Sequence of chain 1.A:
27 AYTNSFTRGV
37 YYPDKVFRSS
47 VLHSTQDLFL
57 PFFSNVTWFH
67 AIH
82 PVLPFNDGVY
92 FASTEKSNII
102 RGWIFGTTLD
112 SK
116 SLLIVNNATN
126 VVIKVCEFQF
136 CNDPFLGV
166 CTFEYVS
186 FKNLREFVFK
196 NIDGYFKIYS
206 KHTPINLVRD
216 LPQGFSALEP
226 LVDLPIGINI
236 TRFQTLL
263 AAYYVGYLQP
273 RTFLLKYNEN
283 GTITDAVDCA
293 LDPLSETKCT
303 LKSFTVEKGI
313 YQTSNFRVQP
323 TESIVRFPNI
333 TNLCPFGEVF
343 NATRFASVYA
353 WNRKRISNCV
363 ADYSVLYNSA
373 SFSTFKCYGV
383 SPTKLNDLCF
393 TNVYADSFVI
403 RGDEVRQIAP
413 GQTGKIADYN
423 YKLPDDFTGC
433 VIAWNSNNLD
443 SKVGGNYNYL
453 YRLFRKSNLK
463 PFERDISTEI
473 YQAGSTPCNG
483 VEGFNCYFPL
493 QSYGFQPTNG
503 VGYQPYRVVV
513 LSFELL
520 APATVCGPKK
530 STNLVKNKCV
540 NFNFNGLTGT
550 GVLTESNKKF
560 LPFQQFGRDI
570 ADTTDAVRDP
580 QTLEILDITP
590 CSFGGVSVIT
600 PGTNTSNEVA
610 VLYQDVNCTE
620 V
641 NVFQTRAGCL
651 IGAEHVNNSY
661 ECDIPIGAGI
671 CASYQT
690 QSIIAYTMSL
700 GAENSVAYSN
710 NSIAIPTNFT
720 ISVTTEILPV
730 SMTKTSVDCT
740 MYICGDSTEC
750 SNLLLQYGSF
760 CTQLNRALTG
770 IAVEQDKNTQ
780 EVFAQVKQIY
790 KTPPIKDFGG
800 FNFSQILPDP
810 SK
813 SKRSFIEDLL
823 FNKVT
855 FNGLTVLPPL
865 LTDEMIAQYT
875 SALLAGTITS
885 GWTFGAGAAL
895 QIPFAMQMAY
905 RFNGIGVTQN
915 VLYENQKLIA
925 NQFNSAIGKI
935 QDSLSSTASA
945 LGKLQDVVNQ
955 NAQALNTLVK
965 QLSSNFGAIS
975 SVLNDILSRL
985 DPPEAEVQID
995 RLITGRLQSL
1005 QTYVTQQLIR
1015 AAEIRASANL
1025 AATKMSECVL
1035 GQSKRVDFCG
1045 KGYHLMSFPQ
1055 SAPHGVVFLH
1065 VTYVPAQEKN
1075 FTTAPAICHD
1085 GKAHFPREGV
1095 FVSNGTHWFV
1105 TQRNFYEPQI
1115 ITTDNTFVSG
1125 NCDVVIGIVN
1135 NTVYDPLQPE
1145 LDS

Binding-site contacts:
Ligand atom C7 contacts residue ASN616 of chain 1.A at 3.6 Å.
Ligand atom C3 contacts residue ASN616 of chain 1.A at 3.8 Å.
Ligand atom N2 contacts residue ASN616 of chain 1.A at 2.9 Å (h-bond).
Ligand atom C8 contacts residue ASN616 of chain 1.A at 4.3 Å.
Ligand atom O5 contacts residue ASN616 of chain 1.A at 2.3 Å (h-bond).
Ligand atom C2 contacts residue ASN616 of chain 1.A at 2.4 Å.
Ligand atom O7 contacts residue ASN616 of chain 1.A at 3.8 Å.
Ligand atom C5 contacts residue ASN616 of chain 1.A at 3.6 Å.
Ligand atom C1 contacts residue ASN616 of chain 1.A at 1.4 Å.
Ligand atom C4 contacts residue ASN616 of chain 1.A at 4.2 Å.

The small molecule below binds the protein below.
Small molecule (SMILES): CC(=O)N[C@@H]1[C@@H](O)[C@H](O)[C@@H](CO)O[C@H]1O